Binding-site contacts:
Ligand atom N contacts residue CYS1 of chain 1.L at 1.3 Å.
Ligand atom CB contacts residue CYS1 of chain 1.L at 3.6 Å (hydrophobic).
Ligand atom CA contacts residue CYS1 of chain 1.L at 2.4 Å (hydrophobic).
Ligand atom CG contacts residue CYS1 of chain 1.L at 3.9 Å (hydrophobic).
Ligand atom OD1 contacts residue CYS1 of chain 1.L at 3.5 Å.
Ligand atom O contacts residue CYS1 of chain 1.L at 3.3 Å.
Ligand atom C contacts residue CYS1 of chain 1.L at 3.3 Å (hydrophobic).

This small molecule binds to this protein.
Small molecule (SMILES): N[C@@H](CC(=O)O)C(=O)O